Binding-site contacts:
Ligand atom C7 contacts residue ASN241 of chain 1.A at 3.1 Å.
Ligand atom C5 contacts residue TRP384 of chain 1.A at 4.3 Å (hydrophobic).
Ligand atom C8 contacts residue ASN241 of chain 1.A at 4.2 Å.
Ligand atom O5 contacts residue ASN241 of chain 1.A at 2.2 Å (h-bond).
Ligand atom C3 contacts residue TRP384 of chain 1.A at 4.4 Å (hydrophobic).
Ligand atom N2 contacts residue ASN241 of chain 1.A at 3.0 Å (h-bond).
Ligand atom C1 contacts residue THR243 of chain 1.A at 4.4 Å.
Ligand atom O3 contacts residue TRP384 of chain 1.A at 4.4 Å.
Ligand atom C3 contacts residue ASN241 of chain 1.A at 3.8 Å.
Ligand atom O6 contacts residue LYS388 of chain 1.A at 3.8 Å.
Ligand atom C2 contacts residue TRP384 of chain 1.A at 3.9 Å (hydrophobic).
Ligand atom C6 contacts residue ALA244 of chain 1.A at 4.0 Å (hydrophobic).
Ligand atom C1 contacts residue ASN241 of chain 1.A at 1.4 Å.
Ligand atom C5 contacts residue THR243 of chain 1.A at 4.3 Å.
Ligand atom O5 contacts residue TRP384 of chain 1.A at 3.9 Å.
Ligand atom C5 contacts residue ASN241 of chain 1.A at 3.5 Å.
Ligand atom C4 contacts residue TRP384 of chain 1.A at 4.0 Å (hydrophobic).
Ligand atom C1 contacts residue ALA244 of chain 1.A at 4.3 Å (hydrophobic).
Ligand atom C7 contacts residue TRP384 of chain 1.A at 4.4 Å (hydrophobic).
Ligand atom C2 contacts residue ASN241 of chain 1.A at 2.4 Å.
Ligand atom C6 contacts residue LYS388 of chain 1.A at 4.1 Å.
Ligand atom C5 contacts residue ALA244 of chain 1.A at 4.3 Å (hydrophobic).
Ligand atom C1 contacts residue TRP384 of chain 1.A at 4.2 Å (hydrophobic).
Ligand atom O7 contacts residue ASN241 of chain 1.A at 3.0 Å (h-bond).
Ligand atom O6 contacts residue TRP384 of chain 1.A at 3.6 Å.
Ligand atom C4 contacts residue ASN241 of chain 1.A at 4.1 Å.
Ligand atom O5 contacts residue ALA244 of chain 1.A at 3.5 Å.
Ligand atom O7 contacts residue TRP384 of chain 1.A at 3.4 Å.
Ligand atom C6 contacts residue TRP384 of chain 1.A at 4.4 Å (hydrophobic).

Sequence of chain 1.A:
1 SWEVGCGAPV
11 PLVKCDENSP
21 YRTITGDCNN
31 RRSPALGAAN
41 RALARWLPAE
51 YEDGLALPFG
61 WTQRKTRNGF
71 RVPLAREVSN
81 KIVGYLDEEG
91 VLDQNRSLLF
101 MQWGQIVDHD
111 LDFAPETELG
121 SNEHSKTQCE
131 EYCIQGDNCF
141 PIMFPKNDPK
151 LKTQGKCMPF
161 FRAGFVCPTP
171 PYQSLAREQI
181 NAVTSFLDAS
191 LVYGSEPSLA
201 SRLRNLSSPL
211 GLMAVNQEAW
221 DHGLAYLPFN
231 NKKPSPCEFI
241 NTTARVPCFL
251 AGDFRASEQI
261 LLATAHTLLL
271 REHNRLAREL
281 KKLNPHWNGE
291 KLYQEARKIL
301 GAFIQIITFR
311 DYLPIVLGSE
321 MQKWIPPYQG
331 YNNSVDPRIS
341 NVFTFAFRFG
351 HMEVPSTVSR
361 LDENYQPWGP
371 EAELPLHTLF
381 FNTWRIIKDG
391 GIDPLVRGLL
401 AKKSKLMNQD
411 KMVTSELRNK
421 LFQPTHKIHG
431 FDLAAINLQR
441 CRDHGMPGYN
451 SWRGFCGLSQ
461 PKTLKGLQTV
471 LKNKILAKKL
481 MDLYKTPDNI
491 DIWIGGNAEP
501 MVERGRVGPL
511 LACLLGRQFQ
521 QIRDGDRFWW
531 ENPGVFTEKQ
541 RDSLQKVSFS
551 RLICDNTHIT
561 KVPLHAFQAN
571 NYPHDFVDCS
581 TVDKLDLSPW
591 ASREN

This protein binds this small molecule.
Small molecule (SMILES): CC(=O)N[C@H]1[C@H](O[C@H]2[C@H](O)[C@@H](NC(C)=O)CO[C@@H]2CO)O[C@H](CO)[C@@H](O)[C@@H]1O